Sequence of chain 1.A:
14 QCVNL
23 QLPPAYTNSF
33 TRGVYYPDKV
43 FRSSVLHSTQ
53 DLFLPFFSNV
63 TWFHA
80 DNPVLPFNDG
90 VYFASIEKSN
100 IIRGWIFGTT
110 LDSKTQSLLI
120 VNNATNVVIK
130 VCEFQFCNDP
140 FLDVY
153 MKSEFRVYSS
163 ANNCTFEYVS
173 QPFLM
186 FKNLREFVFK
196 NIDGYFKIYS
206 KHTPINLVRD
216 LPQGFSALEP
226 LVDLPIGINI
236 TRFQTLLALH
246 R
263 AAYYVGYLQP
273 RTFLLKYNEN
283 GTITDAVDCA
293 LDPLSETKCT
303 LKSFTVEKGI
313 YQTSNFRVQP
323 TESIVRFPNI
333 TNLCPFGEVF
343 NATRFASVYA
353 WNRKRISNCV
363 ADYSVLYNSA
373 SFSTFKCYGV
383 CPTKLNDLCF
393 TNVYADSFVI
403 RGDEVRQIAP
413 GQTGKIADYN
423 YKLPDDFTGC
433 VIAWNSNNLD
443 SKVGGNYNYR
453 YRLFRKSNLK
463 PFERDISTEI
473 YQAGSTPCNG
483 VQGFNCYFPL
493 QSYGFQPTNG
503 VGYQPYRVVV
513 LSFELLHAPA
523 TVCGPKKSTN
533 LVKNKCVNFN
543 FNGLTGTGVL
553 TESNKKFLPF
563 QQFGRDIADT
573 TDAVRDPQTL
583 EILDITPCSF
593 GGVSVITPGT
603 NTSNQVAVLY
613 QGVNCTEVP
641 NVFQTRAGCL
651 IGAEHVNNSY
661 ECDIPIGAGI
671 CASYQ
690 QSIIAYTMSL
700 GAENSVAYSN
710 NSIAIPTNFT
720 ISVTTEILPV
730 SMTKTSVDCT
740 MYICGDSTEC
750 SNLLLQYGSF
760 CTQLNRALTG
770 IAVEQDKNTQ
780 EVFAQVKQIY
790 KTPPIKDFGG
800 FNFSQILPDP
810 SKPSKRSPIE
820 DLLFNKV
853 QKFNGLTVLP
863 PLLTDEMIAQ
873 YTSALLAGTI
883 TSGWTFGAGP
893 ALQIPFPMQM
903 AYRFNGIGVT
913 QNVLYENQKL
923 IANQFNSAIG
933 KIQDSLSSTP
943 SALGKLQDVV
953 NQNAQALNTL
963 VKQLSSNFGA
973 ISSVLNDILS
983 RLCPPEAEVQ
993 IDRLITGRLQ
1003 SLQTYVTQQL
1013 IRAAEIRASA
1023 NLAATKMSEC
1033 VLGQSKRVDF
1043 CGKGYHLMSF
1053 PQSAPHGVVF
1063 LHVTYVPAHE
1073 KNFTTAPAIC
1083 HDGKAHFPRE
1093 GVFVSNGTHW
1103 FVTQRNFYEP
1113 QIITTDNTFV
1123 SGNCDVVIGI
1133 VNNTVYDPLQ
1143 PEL

A small-molecule ligand and the protein it binds are described below.
Small molecule (SMILES): CC(=O)N[C@@H]1[C@@H](O)[C@H](O)[C@@H](CO)O[C@H]1O

Binding-site contacts:
Ligand atom O5 contacts residue ASN1098 of chain 1.A at 2.4 Å (h-bond).
Ligand atom C4 contacts residue HIS1101 of chain 1.A at 4.2 Å.
Ligand atom O4 contacts residue HIS1101 of chain 1.A at 4.2 Å.
Ligand atom C1 contacts residue PHE1103 of chain 1.A at 4.4 Å (hydrophobic).
Ligand atom C1 contacts residue ASN1098 of chain 1.A at 1.5 Å.
Ligand atom C7 contacts residue ASN1098 of chain 1.A at 3.5 Å.
Ligand atom C3 contacts residue HIS1101 of chain 1.A at 3.8 Å.
Ligand atom C5 contacts residue ASN1098 of chain 1.A at 3.7 Å.
Ligand atom O5 contacts residue HIS1101 of chain 1.A at 4.0 Å.
Ligand atom C2 contacts residue ASN1098 of chain 1.A at 2.5 Å.
Ligand atom C1 contacts residue HIS1101 of chain 1.A at 3.6 Å.
Ligand atom O6 contacts residue PHE1103 of chain 1.A at 4.4 Å.
Ligand atom C8 contacts residue ASN1098 of chain 1.A at 3.5 Å.
Ligand atom N2 contacts residue HIS1101 of chain 1.A at 4.3 Å.
Ligand atom N2 contacts residue ASN1098 of chain 1.A at 3.0 Å (h-bond).
Ligand atom C2 contacts residue HIS1101 of chain 1.A at 4.1 Å.
Ligand atom C3 contacts residue ASN1098 of chain 1.A at 3.8 Å.
Ligand atom C5 contacts residue HIS1101 of chain 1.A at 3.6 Å.
Ligand atom C5 contacts residue PHE1103 of chain 1.A at 4.4 Å (hydrophobic).
Ligand atom O5 contacts residue PHE1103 of chain 1.A at 3.9 Å.
Ligand atom C4 contacts residue ASN1098 of chain 1.A at 4.2 Å.
Ligand atom C6 contacts residue PHE1103 of chain 1.A at 4.0 Å (hydrophobic).
Ligand atom N2 contacts residue THR1100 of chain 1.A at 4.1 Å.
Ligand atom O7 contacts residue ASN1098 of chain 1.A at 3.6 Å.